Binding-site contacts:
Ligand atom C7 contacts residue ASN44 of chain 1.C at 4.0 Å.
Ligand atom C1 contacts residue ASN44 of chain 1.C at 1.4 Å.
Ligand atom O7 contacts residue ASN44 of chain 1.C at 4.3 Å.
Ligand atom C7 contacts residue PRO213 of chain 1.C at 4.0 Å (hydrophobic).
Ligand atom C3 contacts residue ASN44 of chain 1.C at 3.8 Å.
Ligand atom O5 contacts residue ASN44 of chain 1.C at 2.4 Å (h-bond).
Ligand atom C4 contacts residue ASN44 of chain 1.C at 4.2 Å.
Ligand atom C5 contacts residue ASN44 of chain 1.C at 3.6 Å.
Ligand atom N2 contacts residue PRO213 of chain 1.C at 3.8 Å.
Ligand atom O6 contacts residue ARG21 of chain 1.C at 4.1 Å.
Ligand atom N2 contacts residue ASN44 of chain 1.C at 2.9 Å (h-bond).
Ligand atom C8 contacts residue PRO213 of chain 1.C at 4.4 Å (hydrophobic).
Ligand atom C2 contacts residue ASN44 of chain 1.C at 2.4 Å.

This protein binds this small molecule.
Small molecule (SMILES): CC(=O)N[C@H]1[C@H](O[C@H]2[C@H](O[C@H]3O[C@@H](C)[C@@H](O)[C@@H](O)[C@@H]3O)[C@@H](NC(C)=O)CO[C@@H]2CO)O[C@H](CO)[C@@H](O)[C@@H]1O

Sequence of chain 1.C:
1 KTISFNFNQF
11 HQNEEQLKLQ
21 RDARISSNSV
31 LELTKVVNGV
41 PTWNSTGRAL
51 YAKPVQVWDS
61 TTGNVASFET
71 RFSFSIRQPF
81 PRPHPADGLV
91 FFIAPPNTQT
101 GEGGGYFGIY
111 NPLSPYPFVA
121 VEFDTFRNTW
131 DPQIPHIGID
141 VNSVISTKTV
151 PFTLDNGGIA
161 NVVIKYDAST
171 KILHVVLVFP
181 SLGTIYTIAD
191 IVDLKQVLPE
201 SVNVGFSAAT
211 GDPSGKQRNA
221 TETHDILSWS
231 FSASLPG